This small molecule binds to this protein.
Small molecule (SMILES): CC[C@H](C)[C@H](NC(=O)[C@@H](N)CC(C)C)C(=O)NCC(=O)N[C@@H](CCCN=C(N)N)C(=O)N[C@H](C=O)[C@@H](C)O

Binding-site contacts:
Ligand atom NH1 contacts residue LEU87 of chain 16.A at 3.9 Å.
Ligand atom C contacts residue SER86 of chain 16.A at 3.6 Å.
Ligand atom CB contacts residue LYS234 of chain 20.C at 3.9 Å.
Ligand atom O contacts residue SER86 of chain 16.A at 2.8 Å (h-bond).
Ligand atom CD1 contacts residue ILE84 of chain 16.A at 4.0 Å (hydrophobic).
Ligand atom C contacts residue LYS234 of chain 20.C at 3.0 Å.
Ligand atom C contacts residue LYS98 of chain 16.A at 3.7 Å.
Ligand atom O contacts residue LYS98 of chain 16.A at 3.8 Å.
Ligand atom NH2 contacts residue LEU87 of chain 16.A at 3.9 Å.
Ligand atom CD contacts residue SER86 of chain 16.A at 3.5 Å.
Ligand atom O contacts residue LYS234 of chain 20.C at 3.4 Å.
Ligand atom CG contacts residue SER86 of chain 16.A at 4.2 Å.
Ligand atom CA contacts residue SER233 of chain 20.C at 3.6 Å.
Ligand atom N contacts residue SER86 of chain 16.A at 4.0 Å.
Ligand atom CZ contacts residue LEU87 of chain 16.A at 4.2 Å (hydrophobic).
Ligand atom C contacts residue THR88 of chain 16.A at 4.2 Å.
Ligand atom NE contacts residue SER86 of chain 16.A at 3.6 Å.
Ligand atom NE contacts residue ASN101 of chain 16.A at 3.0 Å (h-bond).
Ligand atom NH2 contacts residue SER86 of chain 16.A at 3.5 Å (h-bond).
Ligand atom CD2 contacts residue ILE84 of chain 16.A at 3.9 Å (hydrophobic).
Ligand atom CA contacts residue SER86 of chain 16.A at 4.0 Å.
Ligand atom CB contacts residue SER86 of chain 16.A at 3.9 Å.
Ligand atom CZ contacts residue LYS98 of chain 16.A at 3.7 Å.
Ligand atom N contacts residue SER233 of chain 20.C at 3.0 Å (h-bond).
Ligand atom NH2 contacts residue ASN101 of chain 16.A at 3.7 Å.
Ligand atom NH1 contacts residue THR88 of chain 16.A at 3.8 Å.
Ligand atom CA contacts residue LYS234 of chain 20.C at 2.5 Å.
Ligand atom O contacts residue THR88 of chain 16.A at 3.7 Å.
Ligand atom CZ contacts residue PHE100 of chain 16.A at 4.1 Å (hydrophobic).
Ligand atom NH1 contacts residue LYS98 of chain 16.A at 3.7 Å.
Ligand atom NH2 contacts residue PHE100 of chain 16.A at 2.8 Å (h-bond).
Ligand atom CB contacts residue SER233 of chain 20.C at 4.1 Å.
Ligand atom CD contacts residue ASN101 of chain 16.A at 3.2 Å.
Ligand atom N contacts residue LYS234 of chain 20.C at 1.5 Å.
Ligand atom NH1 contacts residue SER86 of chain 16.A at 3.4 Å (h-bond).
Ligand atom NH2 contacts residue LYS97 of chain 16.A at 3.6 Å (salt-bridge).
Ligand atom CZ contacts residue SER86 of chain 16.A at 3.2 Å.
Ligand atom NH2 contacts residue LYS98 of chain 16.A at 2.7 Å (salt-bridge).
Ligand atom CZ contacts residue ASN101 of chain 16.A at 3.7 Å.
Ligand atom N contacts residue LYS234 of chain 20.C at 3.6 Å.

Sequence of chain 16.A:
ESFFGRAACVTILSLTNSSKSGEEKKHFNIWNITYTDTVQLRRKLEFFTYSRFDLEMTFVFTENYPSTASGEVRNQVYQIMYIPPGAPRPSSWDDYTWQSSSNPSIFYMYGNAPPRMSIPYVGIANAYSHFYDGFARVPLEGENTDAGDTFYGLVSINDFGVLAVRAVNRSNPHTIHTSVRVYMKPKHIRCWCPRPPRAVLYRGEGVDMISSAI

Sequence of chain 20.C:
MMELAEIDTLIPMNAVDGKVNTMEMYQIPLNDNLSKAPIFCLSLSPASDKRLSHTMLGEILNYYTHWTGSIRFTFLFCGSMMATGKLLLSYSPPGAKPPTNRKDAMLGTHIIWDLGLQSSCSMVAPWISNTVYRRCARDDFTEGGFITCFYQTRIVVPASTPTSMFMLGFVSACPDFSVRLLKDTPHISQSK